The protein below binds the small molecule below.
Small molecule (SMILES): [H]/N=C(\N)N[C@H]1C=C(C(=O)O)O[C@@H]([C@H](O)[C@H](O)CO)[C@@H]1NC(C)=O

Sequence of chain 1.A:
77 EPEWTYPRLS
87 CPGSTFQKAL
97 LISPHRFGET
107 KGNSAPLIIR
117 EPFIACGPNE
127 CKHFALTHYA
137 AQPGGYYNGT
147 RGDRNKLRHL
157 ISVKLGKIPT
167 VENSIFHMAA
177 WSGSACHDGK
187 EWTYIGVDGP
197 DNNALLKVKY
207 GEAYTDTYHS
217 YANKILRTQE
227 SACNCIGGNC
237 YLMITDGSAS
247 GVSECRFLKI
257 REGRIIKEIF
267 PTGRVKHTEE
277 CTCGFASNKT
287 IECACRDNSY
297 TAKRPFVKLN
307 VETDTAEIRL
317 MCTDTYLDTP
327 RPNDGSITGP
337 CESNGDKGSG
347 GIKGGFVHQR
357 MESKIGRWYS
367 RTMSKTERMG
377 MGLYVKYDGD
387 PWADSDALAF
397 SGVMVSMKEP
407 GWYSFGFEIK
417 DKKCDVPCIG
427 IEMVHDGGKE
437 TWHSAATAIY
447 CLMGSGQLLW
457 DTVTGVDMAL

Binding-site contacts:
Ligand atom O8 contacts residue GLU275 of chain 1.A at 3.0 Å (salt-bridge).
Ligand atom NH1 contacts residue GLU117 of chain 1.A at 3.7 Å.
Ligand atom C2 contacts residue TYR409 of chain 1.A at 2.7 Å (hydrophobic).
Ligand atom O1B contacts residue ARG374 of chain 1.A at 2.8 Å (salt-bridge).
Ligand atom C2 contacts residue ARG292 of chain 1.A at 3.7 Å.
Ligand atom C3 contacts residue ASP149 of chain 1.A at 3.2 Å.
Ligand atom O6 contacts residue GLU276 of chain 1.A at 3.5 Å (salt-bridge).
Ligand atom C3 contacts residue GLU117 of chain 1.A at 3.7 Å.
Ligand atom O10 contacts residue ARG150 of chain 1.A at 3.0 Å (salt-bridge).
Ligand atom C3 contacts residue TYR409 of chain 1.A at 3.7 Å (hydrophobic).
Ligand atom O9 contacts residue GLU275 of chain 1.A at 2.8 Å (salt-bridge).
Ligand atom NH1 contacts residue TRP177 of chain 1.A at 3.3 Å (h-bond).
Ligand atom CZ contacts residue GLU117 of chain 1.A at 3.6 Å.
Ligand atom NH1 contacts residue GLU226 of chain 1.A at 3.1 Å (salt-bridge).
Ligand atom O9 contacts residue ALA245 of chain 1.A at 3.6 Å.
Ligand atom C5 contacts residue ASP149 of chain 1.A at 3.6 Å.
Ligand atom NH2 contacts residue TRP177 of chain 1.A at 2.8 Å (h-bond).
Ligand atom NE contacts residue ASP149 of chain 1.A at 2.8 Å (salt-bridge).
Ligand atom NE contacts residue GLU117 of chain 1.A at 3.1 Å (salt-bridge).
Ligand atom CZ contacts residue TRP177 of chain 1.A at 3.4 Å (hydrophobic).
Ligand atom O6 contacts residue TYR409 of chain 1.A at 3.0 Å (h-bond).
Ligand atom O1B contacts residue ARG116 of chain 1.A at 2.8 Å (salt-bridge).
Ligand atom O8 contacts residue GLU276 of chain 1.A at 3.3 Å (salt-bridge).
Ligand atom C1 contacts residue ARG292 of chain 1.A at 3.7 Å.
Ligand atom C1 contacts residue TYR409 of chain 1.A at 3.4 Å (hydrophobic).
Ligand atom C1 contacts residue ARG374 of chain 1.A at 3.5 Å.
Ligand atom O10 contacts residue ASP149 of chain 1.A at 3.5 Å.
Ligand atom O1A contacts residue ARG292 of chain 1.A at 3.0 Å (salt-bridge).
Ligand atom C8 contacts residue ARG292 of chain 1.A at 3.7 Å.
Ligand atom C9 contacts residue ALA245 of chain 1.A at 3.7 Å (hydrophobic).
Ligand atom C3 contacts residue ARG116 of chain 1.A at 3.6 Å.
Ligand atom NH2 contacts residue ASP149 of chain 1.A at 3.0 Å (salt-bridge).
Ligand atom O8 contacts residue ARG292 of chain 1.A at 3.4 Å (salt-bridge).
Ligand atom C8 contacts residue GLU275 of chain 1.A at 3.6 Å.
Ligand atom C9 contacts residue GLU275 of chain 1.A at 3.1 Å.
Ligand atom O9 contacts residue ARG223 of chain 1.A at 3.4 Å (salt-bridge).
Ligand atom C4 contacts residue ASP149 of chain 1.A at 3.4 Å.
Ligand atom O1A contacts residue ARG374 of chain 1.A at 2.9 Å (salt-bridge).
Ligand atom NH2 contacts residue ARG154 of chain 1.A at 3.4 Å (salt-bridge).
Ligand atom O6 contacts residue ARG292 of chain 1.A at 3.2 Å (salt-bridge).